Sequence of chain 1.A:
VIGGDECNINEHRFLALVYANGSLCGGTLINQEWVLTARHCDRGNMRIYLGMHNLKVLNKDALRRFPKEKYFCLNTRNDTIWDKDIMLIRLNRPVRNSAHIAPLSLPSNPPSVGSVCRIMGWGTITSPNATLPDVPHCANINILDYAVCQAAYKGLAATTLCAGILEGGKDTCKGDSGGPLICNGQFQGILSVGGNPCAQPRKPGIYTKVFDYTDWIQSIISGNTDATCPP

This small molecule binds to this protein.
Small molecule (SMILES): CC(=O)N[C@@H]1[C@@H](O)[C@H](O)[C@@H](CO)O[C@H]1O

Binding-site contacts:
Ligand atom C5 contacts residue ASN78 of chain 1.A at 3.5 Å.
Ligand atom C3 contacts residue ASN78 of chain 1.A at 3.9 Å.
Ligand atom O6 contacts residue GOL1 of chain 1.I at 3.3 Å.
Ligand atom C2 contacts residue ASN78 of chain 1.A at 2.7 Å.
Ligand atom C6 contacts residue GOL1 of chain 1.I at 4.1 Å.
Ligand atom C8 contacts residue ASN78 of chain 1.A at 3.5 Å.
Ligand atom C4 contacts residue ASN78 of chain 1.A at 4.3 Å.
Ligand atom N2 contacts residue ASN78 of chain 1.A at 2.3 Å (h-bond).
Ligand atom O5 contacts residue ASN78 of chain 1.A at 2.3 Å (h-bond).
Ligand atom C1 contacts residue ASN78 of chain 1.A at 1.4 Å.
Ligand atom O7 contacts residue ASN78 of chain 1.A at 4.5 Å.
Ligand atom C7 contacts residue ASN78 of chain 1.A at 3.4 Å.